Binding-site contacts:
Ligand atom C5 contacts residue ASN127 of chain 1.B at 3.7 Å.
Ligand atom C1 contacts residue TYR87 of chain 1.B at 3.1 Å (hydrophobic).
Ligand atom SD contacts residue TRP267 of chain 1.B at 4.1 Å.
Ligand atom C3 contacts residue TRP267 of chain 1.B at 4.1 Å (hydrophobic).
Ligand atom C3 contacts residue HIS268 of chain 1.B at 3.9 Å.
Ligand atom SD contacts residue TYR87 of chain 1.B at 4.1 Å.
Ligand atom N1 contacts residue ASN127 of chain 1.B at 4.3 Å.
Ligand atom C1 contacts residue TYR86 of chain 1.B at 3.6 Å (hydrophobic).
Ligand atom C5 contacts residue PHE130 of chain 1.B at 3.6 Å (hydrophobic).
Ligand atom C4 contacts residue ASN127 of chain 1.B at 3.6 Å.
Ligand atom N1 contacts residue ACT1 of chain 1.E at 3.9 Å.
Ligand atom C4 contacts residue GLY78 of chain 1.B at 4.3 Å.
Ligand atom C4 contacts residue TYR87 of chain 1.B at 3.7 Å (hydrophobic).
Ligand atom N1 contacts residue TRP267 of chain 1.B at 4.5 Å.
Ligand atom C2 contacts residue TYR86 of chain 1.B at 3.8 Å (hydrophobic).
Ligand atom C5 contacts residue TRP267 of chain 1.B at 3.7 Å (hydrophobic).
Ligand atom N1 contacts residue TYR87 of chain 1.B at 4.1 Å.
Ligand atom C2 contacts residue TYR87 of chain 1.B at 4.2 Å (hydrophobic).
Ligand atom C5 contacts residue ACT1 of chain 1.E at 3.4 Å.
Ligand atom SD contacts residue TYR86 of chain 1.B at 4.2 Å.
Ligand atom C3 contacts residue ACT1 of chain 1.E at 3.8 Å.
Ligand atom C3 contacts residue TRP53 of chain 1.B at 4.0 Å (hydrophobic).
Ligand atom C4 contacts residue ACT1 of chain 1.E at 3.7 Å.
Ligand atom C2 contacts residue TRP267 of chain 1.B at 4.0 Å (hydrophobic).
Ligand atom C3 contacts residue TYR87 of chain 1.B at 3.7 Å (hydrophobic).
Ligand atom C4 contacts residue TYR86 of chain 1.B at 3.8 Å (hydrophobic).

This small molecule binds to this protein.
Small molecule (SMILES): C[N+](C)(C)CCS

Sequence of chain 1.B:
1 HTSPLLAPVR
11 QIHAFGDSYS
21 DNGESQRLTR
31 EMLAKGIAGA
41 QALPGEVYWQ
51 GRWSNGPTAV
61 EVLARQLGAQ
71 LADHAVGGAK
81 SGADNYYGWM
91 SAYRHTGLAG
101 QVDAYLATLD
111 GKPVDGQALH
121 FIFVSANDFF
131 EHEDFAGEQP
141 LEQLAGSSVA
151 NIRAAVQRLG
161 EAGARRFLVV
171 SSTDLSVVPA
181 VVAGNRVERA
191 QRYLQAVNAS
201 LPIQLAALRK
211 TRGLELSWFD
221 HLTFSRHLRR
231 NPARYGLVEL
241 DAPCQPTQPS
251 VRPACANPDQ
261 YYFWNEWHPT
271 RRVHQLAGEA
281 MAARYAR